The small molecule below binds the protein below.
Small molecule (SMILES): COc1ccc(N2CCN(c3cccc(C)c3)CC2)nn1

Binding-site contacts:
Ligand atom C15 contacts residue TYR128 of chain 17.A at 3.0 Å (hydrophobic).
Ligand atom C10 contacts residue ILE104 of chain 17.A at 3.9 Å (hydrophobic).
Ligand atom C10 contacts residue TYR128 of chain 17.A at 3.6 Å (hydrophobic).
Ligand atom C8 contacts residue TYR197 of chain 17.A at 3.4 Å (hydrophobic).
Ligand atom C1 contacts residue ASN198 of chain 17.A at 4.0 Å.
Ligand atom C11 contacts residue TYR128 of chain 17.A at 3.4 Å (hydrophobic).
Ligand atom C7 contacts residue LEU106 of chain 17.A at 4.1 Å (hydrophobic).
Ligand atom C21 contacts residue ILE104 of chain 17.A at 3.5 Å (hydrophobic).
Ligand atom C20 contacts residue VAL191 of chain 17.A at 3.5 Å (hydrophobic).
Ligand atom N12 contacts residue TYR128 of chain 17.A at 2.5 Å (h-bond).
Ligand atom N5 contacts residue DMS1 of chain 17.F at 3.9 Å.
Ligand atom C21 contacts residue MET224 of chain 17.A at 4.0 Å (hydrophobic).
Ligand atom C14 contacts residue SER126 of chain 17.A at 3.6 Å.
Ligand atom C19 contacts residue VAL188 of chain 17.A at 3.5 Å (hydrophobic).
Ligand atom N4 contacts residue DMS1 of chain 17.F at 3.6 Å (h-bond).
Ligand atom C19 contacts residue TYR152 of chain 17.A at 3.9 Å (hydrophobic).
Ligand atom C17 contacts residue TYR128 of chain 17.A at 3.8 Å (hydrophobic).
Ligand atom C20 contacts residue VAL188 of chain 17.A at 3.7 Å (hydrophobic).
Ligand atom N5 contacts residue ASN219 of chain 17.A at 4.1 Å.
Ligand atom C19 contacts residue VAL191 of chain 17.A at 4.0 Å (hydrophobic).
Ligand atom C13 contacts residue TYR128 of chain 17.A at 3.0 Å (hydrophobic).
Ligand atom C11 contacts residue MET221 of chain 17.A at 4.0 Å (hydrophobic).
Ligand atom C17 contacts residue ILE104 of chain 17.A at 3.8 Å (hydrophobic).
Ligand atom C13 contacts residue TYR197 of chain 17.A at 4.0 Å (hydrophobic).
Ligand atom C10 contacts residue MET221 of chain 17.A at 4.0 Å (hydrophobic).
Ligand atom C14 contacts residue TYR128 of chain 17.A at 3.3 Å (hydrophobic).
Ligand atom C7 contacts residue TYR197 of chain 17.A at 3.5 Å (hydrophobic).
Ligand atom C16 contacts residue ILE104 of chain 17.A at 3.7 Å (hydrophobic).
Ligand atom N4 contacts residue ASN219 of chain 17.A at 4.0 Å.
Ligand atom C16 contacts residue TYR128 of chain 17.A at 2.9 Å (hydrophobic).
Ligand atom C18 contacts residue VAL188 of chain 17.A at 3.9 Å (hydrophobic).
Ligand atom C7 contacts residue PHE124 of chain 17.A at 3.8 Å (hydrophobic).
Ligand atom C18 contacts residue TYR152 of chain 17.A at 3.8 Å (hydrophobic).
Ligand atom C13 contacts residue SER126 of chain 17.A at 3.7 Å.
Ligand atom C10 contacts residue LEU106 of chain 17.A at 4.0 Å (hydrophobic).
Ligand atom N9 contacts residue TYR128 of chain 17.A at 4.1 Å.
Ligand atom C14 contacts residue TYR197 of chain 17.A at 4.1 Å (hydrophobic).
Ligand atom C11 contacts residue ILE104 of chain 17.A at 3.5 Å (hydrophobic).
Ligand atom C8 contacts residue PHE124 of chain 17.A at 3.6 Å (hydrophobic).
Ligand atom C1 contacts residue DMS1 of chain 17.F at 4.1 Å.

Sequence of chain 17.A:
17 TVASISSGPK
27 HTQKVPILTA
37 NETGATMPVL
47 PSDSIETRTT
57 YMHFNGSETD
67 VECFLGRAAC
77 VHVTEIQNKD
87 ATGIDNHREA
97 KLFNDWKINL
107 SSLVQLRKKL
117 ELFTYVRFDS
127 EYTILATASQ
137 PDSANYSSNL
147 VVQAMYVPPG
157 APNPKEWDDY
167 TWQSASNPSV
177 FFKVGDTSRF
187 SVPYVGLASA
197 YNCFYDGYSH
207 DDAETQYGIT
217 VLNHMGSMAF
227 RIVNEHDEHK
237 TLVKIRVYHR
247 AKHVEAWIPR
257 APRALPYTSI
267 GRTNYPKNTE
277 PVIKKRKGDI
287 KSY